Sequence of chain 1.B:
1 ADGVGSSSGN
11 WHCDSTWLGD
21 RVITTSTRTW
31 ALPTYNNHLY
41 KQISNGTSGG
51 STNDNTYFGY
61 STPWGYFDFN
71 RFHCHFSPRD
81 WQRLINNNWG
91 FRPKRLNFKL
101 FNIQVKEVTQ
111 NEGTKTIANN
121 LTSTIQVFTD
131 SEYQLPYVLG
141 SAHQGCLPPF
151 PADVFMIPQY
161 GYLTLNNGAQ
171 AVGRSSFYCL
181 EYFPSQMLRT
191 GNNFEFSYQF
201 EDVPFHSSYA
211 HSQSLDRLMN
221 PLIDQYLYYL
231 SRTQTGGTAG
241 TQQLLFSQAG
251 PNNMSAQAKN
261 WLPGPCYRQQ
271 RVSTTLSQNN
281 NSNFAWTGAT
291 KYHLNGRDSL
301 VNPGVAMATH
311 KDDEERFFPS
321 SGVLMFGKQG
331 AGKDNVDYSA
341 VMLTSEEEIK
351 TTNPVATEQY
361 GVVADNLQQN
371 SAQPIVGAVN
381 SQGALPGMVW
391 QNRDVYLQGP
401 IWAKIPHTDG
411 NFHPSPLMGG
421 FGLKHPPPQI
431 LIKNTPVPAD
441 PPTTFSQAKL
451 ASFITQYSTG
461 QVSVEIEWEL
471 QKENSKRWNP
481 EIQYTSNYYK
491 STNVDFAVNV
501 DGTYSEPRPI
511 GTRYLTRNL

This small molecule binds to this protein.
Small molecule (SMILES): Nc1ncnc2c1ncn2[C@H]1C[C@H](O)[C@@H](COP(=O)(O)O)O1

Sequence of chain 1.J:
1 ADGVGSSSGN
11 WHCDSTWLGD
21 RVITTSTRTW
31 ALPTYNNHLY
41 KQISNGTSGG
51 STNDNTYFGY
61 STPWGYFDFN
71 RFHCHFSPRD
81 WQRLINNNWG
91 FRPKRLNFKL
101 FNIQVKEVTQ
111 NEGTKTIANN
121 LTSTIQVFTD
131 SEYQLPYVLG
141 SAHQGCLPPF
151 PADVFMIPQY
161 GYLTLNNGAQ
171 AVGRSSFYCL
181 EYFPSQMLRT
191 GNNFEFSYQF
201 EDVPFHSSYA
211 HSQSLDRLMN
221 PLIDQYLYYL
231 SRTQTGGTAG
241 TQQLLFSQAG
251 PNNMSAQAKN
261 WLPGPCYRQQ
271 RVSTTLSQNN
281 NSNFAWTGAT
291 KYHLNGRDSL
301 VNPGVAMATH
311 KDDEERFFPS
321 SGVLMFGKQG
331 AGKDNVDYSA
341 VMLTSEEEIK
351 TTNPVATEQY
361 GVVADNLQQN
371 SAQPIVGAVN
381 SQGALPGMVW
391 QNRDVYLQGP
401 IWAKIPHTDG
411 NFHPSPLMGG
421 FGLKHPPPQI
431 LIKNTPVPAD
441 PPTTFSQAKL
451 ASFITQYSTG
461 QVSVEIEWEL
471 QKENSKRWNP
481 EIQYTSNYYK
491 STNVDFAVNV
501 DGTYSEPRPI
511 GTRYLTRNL

Binding-site contacts:
Ligand atom C5 contacts residue PRO414 of chain 1.B at 4.1 Å (hydrophobic).
Ligand atom N3 contacts residue PRO414 of chain 1.B at 3.9 Å.
Ligand atom O3' contacts residue HIS413 of chain 1.B at 4.1 Å.
Ligand atom C5' contacts residue HIS413 of chain 1.B at 3.7 Å.
Ligand atom C2' contacts residue PRO414 of chain 1.B at 3.5 Å (hydrophobic).
Ligand atom C2 contacts residue GLY422 of chain 1.B at 3.5 Å.
Ligand atom C6 contacts residue SER415 of chain 1.B at 4.0 Å.
Ligand atom N1 contacts residue VAL203 of chain 1.B at 4.0 Å.
Ligand atom N7 contacts residue PRO204 of chain 1.B at 4.0 Å.
Ligand atom N6 contacts residue SER415 of chain 1.B at 3.4 Å.
Ligand atom C4 contacts residue PRO204 of chain 1.B at 4.0 Å (hydrophobic).
Ligand atom N6 contacts residue GLY420 of chain 1.B at 4.2 Å.
Ligand atom C8 contacts residue HIS413 of chain 1.B at 3.6 Å.
Ligand atom O4' contacts residue DC1 of chain 1.KB at 3.3 Å.
Ligand atom N7 contacts residue HIS413 of chain 1.B at 4.0 Å.
Ligand atom O5' contacts residue ASP409 of chain 1.J at 3.6 Å.
Ligand atom N6 contacts residue GLY422 of chain 1.B at 3.1 Å (h-bond).
Ligand atom C5' contacts residue DC1 of chain 1.KB at 3.9 Å.
Ligand atom OP2 contacts residue DC1 of chain 1.KB at 2.5 Å (h-bond).
Ligand atom C3' contacts residue HIS413 of chain 1.B at 3.6 Å.
Ligand atom N6 contacts residue PRO416 of chain 1.B at 3.9 Å.
Ligand atom C8 contacts residue PRO204 of chain 1.B at 4.1 Å (hydrophobic).
Ligand atom N6 contacts residue PHE421 of chain 1.B at 4.1 Å.
Ligand atom C2 contacts residue PRO414 of chain 1.B at 4.1 Å (hydrophobic).
Ligand atom C4' contacts residue DC1 of chain 1.KB at 4.1 Å.
Ligand atom N9 contacts residue PRO204 of chain 1.B at 4.2 Å.
Ligand atom C6 contacts residue GLY422 of chain 1.B at 3.8 Å.
Ligand atom N1 contacts residue GLY422 of chain 1.B at 3.0 Å (h-bond).
Ligand atom OP1 contacts residue DC1 of chain 1.KB at 2.5 Å (h-bond).
Ligand atom N1 contacts residue PRO414 of chain 1.B at 3.5 Å (h-bond).
Ligand atom C5' contacts residue ASP409 of chain 1.J at 4.0 Å.
Ligand atom N7 contacts residue SER415 of chain 1.B at 3.8 Å.
Ligand atom OP1 contacts residue ASN411 of chain 1.J at 3.6 Å.
Ligand atom C2 contacts residue ILE405 of chain 1.B at 4.1 Å (hydrophobic).
Ligand atom P contacts residue DC1 of chain 1.KB at 1.6 Å.
Ligand atom N6 contacts residue PRO414 of chain 1.B at 3.7 Å.
Ligand atom C1' contacts residue DC1 of chain 1.KB at 3.9 Å.
Ligand atom C6 contacts residue PRO414 of chain 1.B at 3.5 Å (hydrophobic).
Ligand atom O5' contacts residue DC1 of chain 1.KB at 2.5 Å (h-bond).
Ligand atom C5 contacts residue PRO204 of chain 1.B at 3.9 Å (hydrophobic).